Binding-site contacts:
Ligand atom C5' contacts residue DA4 of chain 12.D at 4.0 Å.
Ligand atom C2' contacts residue DA4 of chain 12.D at 3.5 Å.
Ligand atom O3' contacts residue DA4 of chain 12.D at 4.2 Å.
Ligand atom C4' contacts residue DA4 of chain 12.D at 4.3 Å.
Ligand atom C3' contacts residue DA4 of chain 12.D at 3.3 Å.
Ligand atom O5' contacts residue DA4 of chain 12.D at 4.0 Å.
Ligand atom P contacts residue DA4 of chain 12.D at 3.2 Å.
Ligand atom OP1 contacts residue DA4 of chain 12.D at 2.2 Å.
Ligand atom OP2 contacts residue DA4 of chain 12.D at 3.6 Å.

The small molecule below binds the protein below.
Small molecule (SMILES): Nc1ccn([C@H]2C[C@H](O)[C@@H](COP(=O)(O)O)O2)c(=O)n1